Sequence of chain 2.A:
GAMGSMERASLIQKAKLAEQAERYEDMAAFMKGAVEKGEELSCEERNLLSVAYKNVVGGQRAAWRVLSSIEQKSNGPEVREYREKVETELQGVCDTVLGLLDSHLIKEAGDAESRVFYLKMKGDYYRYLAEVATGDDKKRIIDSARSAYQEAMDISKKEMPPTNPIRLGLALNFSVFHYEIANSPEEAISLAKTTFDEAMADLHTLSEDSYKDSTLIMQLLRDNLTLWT

A small-molecule ligand and the protein it binds are described below.
Small molecule (SMILES): [H]/N=C(/N)c1cc(-c2cccc(NC(=O)CC)c2)cs1

Binding-site contacts:
Ligand atom C6 contacts residue GLU44 of chain 2.A at 3.6 Å.
Ligand atom C5 contacts residue GLU44 of chain 2.A at 3.6 Å.
Ligand atom C12 contacts residue ASN47 of chain 2.A at 3.6 Å.
Ligand atom C contacts residue GLU120 of chain 2.A at 3.8 Å.
Ligand atom C11 contacts residue ASN47 of chain 2.A at 4.2 Å.
Ligand atom C contacts residue CYS43 of chain 2.A at 1.8 Å (hydrophobic).
Ligand atom N contacts residue GLU44 of chain 2.A at 4.2 Å.
Ligand atom C2 contacts residue CYS43 of chain 2.A at 3.0 Å (hydrophobic).
Ligand atom C3 contacts residue GLU44 of chain 2.A at 4.0 Å.
Ligand atom N1 contacts residue GLU19 of chain 2.A at 2.8 Å (salt-bridge).
Ligand atom C9 contacts residue ASN47 of chain 2.A at 4.2 Å.
Ligand atom N contacts residue CYS43 of chain 2.A at 3.6 Å (h-bond).
Ligand atom O contacts residue CYS43 of chain 2.A at 3.4 Å (h-bond).
Ligand atom C13 contacts residue GLU19 of chain 2.A at 3.6 Å.
Ligand atom C1 contacts residue CYS43 of chain 2.A at 2.6 Å (hydrophobic).
Ligand atom N1 contacts residue VAL51 of chain 2.A at 3.9 Å.
Ligand atom C10 contacts residue ASN47 of chain 2.A at 4.4 Å.
Ligand atom N2 contacts residue GLU19 of chain 2.A at 2.8 Å (salt-bridge).
Ligand atom S contacts residue ASN47 of chain 2.A at 3.6 Å (h-bond).
Ligand atom C4 contacts residue GLU44 of chain 2.A at 3.9 Å.
Ligand atom N2 contacts residue LEU48 of chain 2.A at 3.5 Å.
Ligand atom C9 contacts residue GLU44 of chain 2.A at 4.4 Å.
Ligand atom C7 contacts residue GLU44 of chain 2.A at 3.9 Å.
Ligand atom C8 contacts residue GLU44 of chain 2.A at 3.8 Å.
Ligand atom C10 contacts residue GLU44 of chain 2.A at 4.2 Å.
Ligand atom C13 contacts residue LEU48 of chain 2.A at 4.3 Å (hydrophobic).